A protein and the small-molecule ligand that binds it are described below.
Small molecule (SMILES): CC(=O)N[C@@H]1[C@@H](O)[C@H](O)[C@@H](CO)O[C@H]1O

Sequence of chain 1.A:
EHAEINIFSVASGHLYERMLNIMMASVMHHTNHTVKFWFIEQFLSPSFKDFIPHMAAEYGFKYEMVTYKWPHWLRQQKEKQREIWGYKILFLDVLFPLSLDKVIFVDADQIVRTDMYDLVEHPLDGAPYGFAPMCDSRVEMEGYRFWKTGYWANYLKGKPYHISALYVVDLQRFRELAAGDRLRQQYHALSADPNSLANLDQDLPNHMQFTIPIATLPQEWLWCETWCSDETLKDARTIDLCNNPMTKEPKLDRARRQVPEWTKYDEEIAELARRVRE

Binding-site contacts:
Ligand atom C5 contacts residue ASN44 of chain 1.A at 3.6 Å.
Ligand atom C8 contacts residue HIS41 of chain 1.A at 3.9 Å.
Ligand atom C3 contacts residue ASN44 of chain 1.A at 3.8 Å.
Ligand atom N2 contacts residue ASN44 of chain 1.A at 2.9 Å (h-bond).
Ligand atom C2 contacts residue ASN44 of chain 1.A at 2.5 Å.
Ligand atom C8 contacts residue HIS42 of chain 1.A at 3.4 Å.
Ligand atom C8 contacts residue ASN44 of chain 1.A at 4.2 Å.
Ligand atom C1 contacts residue ASN44 of chain 1.A at 1.4 Å.
Ligand atom C7 contacts residue ASN44 of chain 1.A at 3.4 Å.
Ligand atom O7 contacts residue ASN44 of chain 1.A at 3.3 Å (h-bond).
Ligand atom C7 contacts residue THR43 of chain 1.A at 4.4 Å.
Ligand atom O5 contacts residue ASN44 of chain 1.A at 2.3 Å (h-bond).
Ligand atom C4 contacts residue ASN44 of chain 1.A at 4.2 Å.
Ligand atom C8 contacts residue THR43 of chain 1.A at 3.6 Å.